This small molecule binds to this protein.
Small molecule (SMILES): Oc1cccc(O)c1O

Binding-site contacts:
Ligand atom C5 contacts residue LEU77 of chain 1.A at 3.9 Å (hydrophobic).
Ligand atom C4 contacts residue ILE198 of chain 1.A at 3.9 Å (hydrophobic).
Ligand atom C4 contacts residue TYR196 of chain 1.A at 3.1 Å (hydrophobic).
Ligand atom O3 contacts residue TYR106 of chain 1.A at 3.7 Å.
Ligand atom C1 contacts residue GLY104 of chain 1.A at 4.0 Å.
Ligand atom O2 contacts residue TYR162 of chain 1.A at 3.7 Å.
Ligand atom C5 contacts residue TYR106 of chain 1.A at 4.2 Å (hydrophobic).
Ligand atom C5 contacts residue ILE198 of chain 1.A at 3.8 Å (hydrophobic).
Ligand atom O3 contacts residue FE1 of chain 1.B at 2.3 Å.
Ligand atom C6 contacts residue VAL81 of chain 1.A at 3.7 Å (hydrophobic).
Ligand atom C1 contacts residue PRO105 of chain 1.A at 3.8 Å (hydrophobic).
Ligand atom O2 contacts residue HIS222 of chain 1.A at 2.8 Å (h-bond).
Ligand atom C5 contacts residue ARG217 of chain 1.A at 4.1 Å.
Ligand atom O2 contacts residue HIS220 of chain 1.A at 3.1 Å (h-bond).
Ligand atom O1 contacts residue ARG217 of chain 1.A at 3.5 Å (salt-bridge).
Ligand atom O1 contacts residue GLY104 of chain 1.A at 3.4 Å.
Ligand atom C6 contacts residue ARG217 of chain 1.A at 3.9 Å.
Ligand atom C5 contacts residue VAL81 of chain 1.A at 3.8 Å (hydrophobic).
Ligand atom C2 contacts residue HIS220 of chain 1.A at 4.1 Å.
Ligand atom C6 contacts residue PRO105 of chain 1.A at 3.7 Å (hydrophobic).
Ligand atom C3 contacts residue ARG217 of chain 1.A at 3.8 Å.
Ligand atom C3 contacts residue TYR162 of chain 1.A at 4.0 Å (hydrophobic).
Ligand atom C5 contacts residue PRO105 of chain 1.A at 4.0 Å (hydrophobic).
Ligand atom O3 contacts residue TYR196 of chain 1.A at 3.0 Å.
Ligand atom O2 contacts residue FE1 of chain 1.B at 2.0 Å.
Ligand atom C1 contacts residue ARG217 of chain 1.A at 3.7 Å.
Ligand atom C3 contacts residue TYR196 of chain 1.A at 3.3 Å (hydrophobic).
Ligand atom C4 contacts residue ARG217 of chain 1.A at 4.0 Å.
Ligand atom O1 contacts residue ILE102 of chain 1.A at 3.0 Å.
Ligand atom O2 contacts residue ARG217 of chain 1.A at 2.9 Å (salt-bridge).
Ligand atom O3 contacts residue TYR162 of chain 1.A at 2.8 Å (h-bond).
Ligand atom C3 contacts residue FE1 of chain 1.B at 3.0 Å.
Ligand atom C2 contacts residue FE1 of chain 1.B at 2.9 Å.
Ligand atom C2 contacts residue ARG217 of chain 1.A at 3.4 Å.
Ligand atom O3 contacts residue HIS220 of chain 1.A at 3.7 Å.
Ligand atom C2 contacts residue HIS222 of chain 1.A at 4.0 Å.
Ligand atom C2 contacts residue PRO105 of chain 1.A at 4.1 Å (hydrophobic).
Ligand atom C4 contacts residue TYR106 of chain 1.A at 3.4 Å (hydrophobic).
Ligand atom C3 contacts residue TYR106 of chain 1.A at 3.6 Å (hydrophobic).
Ligand atom O1 contacts residue GLN236 of chain 1.A at 4.2 Å.

Sequence of chain 1.A:
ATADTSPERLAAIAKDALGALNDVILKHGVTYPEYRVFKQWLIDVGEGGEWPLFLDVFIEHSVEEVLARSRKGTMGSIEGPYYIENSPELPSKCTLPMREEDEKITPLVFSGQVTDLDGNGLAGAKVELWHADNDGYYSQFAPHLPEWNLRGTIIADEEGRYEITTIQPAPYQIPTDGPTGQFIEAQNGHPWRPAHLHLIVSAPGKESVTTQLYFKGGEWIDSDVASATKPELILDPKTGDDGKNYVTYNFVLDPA